Sequence of chain 1.A:
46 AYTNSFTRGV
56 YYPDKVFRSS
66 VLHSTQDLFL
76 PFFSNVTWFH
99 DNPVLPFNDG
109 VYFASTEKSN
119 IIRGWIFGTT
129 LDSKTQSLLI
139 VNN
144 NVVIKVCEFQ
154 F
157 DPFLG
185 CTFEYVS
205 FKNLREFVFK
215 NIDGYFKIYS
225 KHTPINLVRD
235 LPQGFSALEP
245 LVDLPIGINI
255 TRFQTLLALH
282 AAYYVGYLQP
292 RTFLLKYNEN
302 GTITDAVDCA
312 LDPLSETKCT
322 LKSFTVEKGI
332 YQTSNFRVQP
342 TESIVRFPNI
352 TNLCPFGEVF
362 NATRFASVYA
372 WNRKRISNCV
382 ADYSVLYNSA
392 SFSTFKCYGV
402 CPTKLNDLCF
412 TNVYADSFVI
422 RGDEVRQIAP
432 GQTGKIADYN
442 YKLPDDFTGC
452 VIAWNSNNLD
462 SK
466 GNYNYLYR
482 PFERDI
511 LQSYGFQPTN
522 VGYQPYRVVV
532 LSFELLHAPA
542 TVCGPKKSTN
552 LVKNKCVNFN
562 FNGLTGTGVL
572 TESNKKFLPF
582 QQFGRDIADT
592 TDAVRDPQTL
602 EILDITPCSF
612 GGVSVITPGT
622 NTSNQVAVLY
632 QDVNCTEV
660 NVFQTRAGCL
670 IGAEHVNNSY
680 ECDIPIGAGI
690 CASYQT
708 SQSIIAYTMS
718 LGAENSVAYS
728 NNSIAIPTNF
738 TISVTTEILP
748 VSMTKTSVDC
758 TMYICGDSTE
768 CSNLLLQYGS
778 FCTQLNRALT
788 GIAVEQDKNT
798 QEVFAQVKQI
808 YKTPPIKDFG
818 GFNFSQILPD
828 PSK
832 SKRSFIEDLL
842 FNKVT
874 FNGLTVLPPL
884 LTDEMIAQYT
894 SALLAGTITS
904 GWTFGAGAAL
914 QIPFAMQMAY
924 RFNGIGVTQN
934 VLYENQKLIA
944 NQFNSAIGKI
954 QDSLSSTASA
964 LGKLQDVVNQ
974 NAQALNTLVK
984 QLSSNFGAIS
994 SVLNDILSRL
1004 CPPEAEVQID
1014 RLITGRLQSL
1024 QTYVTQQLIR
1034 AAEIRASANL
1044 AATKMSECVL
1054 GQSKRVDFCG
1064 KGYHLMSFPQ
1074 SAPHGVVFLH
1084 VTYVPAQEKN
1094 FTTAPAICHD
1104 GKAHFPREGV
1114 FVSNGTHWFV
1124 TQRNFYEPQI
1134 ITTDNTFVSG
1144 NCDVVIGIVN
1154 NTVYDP

This protein binds this small molecule.
Small molecule (SMILES): CC(=O)N[C@H]1[C@H](O[C@H]2[C@H](O)[C@@H](NC(C)=O)CO[C@@H]2CO)O[C@H](CO)[C@@H](O)[C@@H]1O

Binding-site contacts:
Ligand atom C8 contacts residue THR255 of chain 1.A at 4.0 Å.
Ligand atom C3 contacts residue ASN253 of chain 1.A at 3.9 Å.
Ligand atom C1 contacts residue THR255 of chain 1.A at 3.3 Å.
Ligand atom C6 contacts residue THR255 of chain 1.A at 4.1 Å.
Ligand atom C4 contacts residue ASN253 of chain 1.A at 4.3 Å.
Ligand atom O6 contacts residue THR127 of chain 1.A at 3.5 Å.
Ligand atom O6 contacts residue THR255 of chain 1.A at 3.6 Å.
Ligand atom C1 contacts residue THR127 of chain 1.A at 3.9 Å.
Ligand atom C6 contacts residue THR127 of chain 1.A at 4.3 Å.
Ligand atom O5 contacts residue THR255 of chain 1.A at 3.3 Å (h-bond).
Ligand atom N2 contacts residue ASN253 of chain 1.A at 3.0 Å (h-bond).
Ligand atom C5 contacts residue THR255 of chain 1.A at 3.3 Å.
Ligand atom C1 contacts residue ASN253 of chain 1.A at 1.5 Å.
Ligand atom O7 contacts residue THR255 of chain 1.A at 4.5 Å.
Ligand atom C7 contacts residue ASN253 of chain 1.A at 3.8 Å.
Ligand atom C5 contacts residue ASN253 of chain 1.A at 3.8 Å.
Ligand atom C5 contacts residue THR127 of chain 1.A at 4.5 Å.
Ligand atom O7 contacts residue ASN253 of chain 1.A at 4.1 Å.
Ligand atom O5 contacts residue THR127 of chain 1.A at 3.5 Å.
Ligand atom C2 contacts residue ASN253 of chain 1.A at 2.5 Å.
Ligand atom O5 contacts residue ASN253 of chain 1.A at 2.4 Å (h-bond).